This small molecule binds to this protein.
Small molecule (SMILES): CC(=O)C(=O)O

Sequence of chain 1.B:
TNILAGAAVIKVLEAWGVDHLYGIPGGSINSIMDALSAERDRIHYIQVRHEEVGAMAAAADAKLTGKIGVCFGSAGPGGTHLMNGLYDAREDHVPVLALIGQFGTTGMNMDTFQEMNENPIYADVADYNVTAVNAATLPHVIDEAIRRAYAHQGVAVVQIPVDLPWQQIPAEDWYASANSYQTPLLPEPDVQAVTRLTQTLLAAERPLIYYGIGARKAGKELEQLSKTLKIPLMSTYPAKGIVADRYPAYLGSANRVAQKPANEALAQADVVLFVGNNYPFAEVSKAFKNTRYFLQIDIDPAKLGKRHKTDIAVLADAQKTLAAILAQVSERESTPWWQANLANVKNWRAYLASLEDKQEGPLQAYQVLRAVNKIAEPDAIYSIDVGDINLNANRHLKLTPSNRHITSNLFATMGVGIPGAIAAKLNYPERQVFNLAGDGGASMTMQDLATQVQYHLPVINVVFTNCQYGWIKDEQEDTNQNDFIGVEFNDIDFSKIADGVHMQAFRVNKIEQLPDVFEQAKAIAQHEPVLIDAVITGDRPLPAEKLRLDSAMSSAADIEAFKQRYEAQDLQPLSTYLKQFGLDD

Binding-site contacts:
Ligand atom O3 contacts residue MET561 of chain 1.B at 3.9 Å.
Ligand atom CB contacts residue MET561 of chain 1.B at 3.7 Å (hydrophobic).
Ligand atom O3 contacts residue SER562 of chain 1.B at 2.6 Å (h-bond).
Ligand atom CA contacts residue MET561 of chain 1.B at 3.6 Å (hydrophobic).
Ligand atom O3 contacts residue LEU555 of chain 1.B at 3.6 Å.
Ligand atom CB contacts residue LEU555 of chain 1.B at 3.2 Å (hydrophobic).
Ligand atom C contacts residue ASP558 of chain 1.B at 3.9 Å.
Ligand atom O3 contacts residue LEU557 of chain 1.B at 3.2 Å (h-bond).
Ligand atom OXT contacts residue LEU555 of chain 1.B at 3.7 Å.
Ligand atom O contacts residue LEU557 of chain 1.B at 3.2 Å (h-bond).
Ligand atom O contacts residue ARG556 of chain 1.B at 4.2 Å.
Ligand atom O3 contacts residue ASP558 of chain 1.B at 3.1 Å (salt-bridge).
Ligand atom CA contacts residue LEU555 of chain 1.B at 3.1 Å (hydrophobic).
Ligand atom C contacts residue MET561 of chain 1.B at 3.3 Å (hydrophobic).
Ligand atom O contacts residue MET561 of chain 1.B at 4.0 Å.
Ligand atom O3 contacts residue ARG556 of chain 1.B at 3.6 Å.
Ligand atom CA contacts residue LEU557 of chain 1.B at 4.0 Å (hydrophobic).
Ligand atom C contacts residue LEU555 of chain 1.B at 3.4 Å (hydrophobic).
Ligand atom CB contacts residue ARG556 of chain 1.B at 3.9 Å.
Ligand atom O contacts residue LEU555 of chain 1.B at 3.8 Å.
Ligand atom CB contacts residue SER562 of chain 1.B at 3.4 Å.
Ligand atom OXT contacts residue MET561 of chain 1.B at 3.2 Å.
Ligand atom CA contacts residue SER562 of chain 1.B at 3.3 Å.
Ligand atom C contacts residue LEU557 of chain 1.B at 4.0 Å (hydrophobic).
Ligand atom CA contacts residue ASP558 of chain 1.B at 4.0 Å.
Ligand atom O contacts residue PRO581 of chain 1.B at 4.4 Å.
Ligand atom O contacts residue ASP558 of chain 1.B at 3.2 Å (salt-bridge).
Ligand atom CA contacts residue ARG556 of chain 1.B at 4.1 Å.
Ligand atom C contacts residue ARG556 of chain 1.B at 4.4 Å.